Sequence of chain 1.A:
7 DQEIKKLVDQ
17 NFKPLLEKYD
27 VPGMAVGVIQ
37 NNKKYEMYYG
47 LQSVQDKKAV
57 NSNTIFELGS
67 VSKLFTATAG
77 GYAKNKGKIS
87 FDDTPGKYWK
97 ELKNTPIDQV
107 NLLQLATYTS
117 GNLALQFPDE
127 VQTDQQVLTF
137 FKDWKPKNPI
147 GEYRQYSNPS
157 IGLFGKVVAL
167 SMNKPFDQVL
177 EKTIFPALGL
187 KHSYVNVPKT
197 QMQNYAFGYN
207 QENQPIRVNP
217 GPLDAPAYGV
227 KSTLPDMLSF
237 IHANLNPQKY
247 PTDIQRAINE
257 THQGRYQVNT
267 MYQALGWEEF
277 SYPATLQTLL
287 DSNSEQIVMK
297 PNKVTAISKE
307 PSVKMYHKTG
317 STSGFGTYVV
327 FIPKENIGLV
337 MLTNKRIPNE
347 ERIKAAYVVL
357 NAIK

This small molecule binds to this protein.
Small molecule (SMILES): O=C(Cc1cccs1)N[C@H](B(O)O)c1cccc(C(=O)O)c1

Binding-site contacts:
Ligand atom CAB contacts residue ARG342 of chain 1.A at 3.8 Å.
Ligand atom CAE contacts residue THR318 of chain 1.A at 4.1 Å.
Ligand atom OAO contacts residue SER317 of chain 1.A at 2.7 Å (h-bond).
Ligand atom CAH contacts residue GLN122 of chain 1.A at 4.0 Å.
Ligand atom CAH contacts residue SER317 of chain 1.A at 3.7 Å.
Ligand atom CAN contacts residue VAL294 of chain 1.A at 4.1 Å (hydrophobic).
Ligand atom CAU contacts residue ARG342 of chain 1.A at 3.6 Å.
Ligand atom CAM contacts residue TYR152 of chain 1.A at 4.0 Å (hydrophobic).
Ligand atom OAT contacts residue TYR152 of chain 1.A at 2.6 Å (h-bond).
Ligand atom OAT contacts residue LYS314 of chain 1.A at 3.8 Å.
Ligand atom CAE contacts residue SER317 of chain 1.A at 3.8 Å.
Ligand atom OAT contacts residue SER66 of chain 1.A at 2.3 Å (h-bond).
Ligand atom CAM contacts residue LEU121 of chain 1.A at 3.8 Å (hydrophobic).
Ligand atom CAB contacts residue SER319 of chain 1.A at 4.0 Å.
Ligand atom CAN contacts residue LEU121 of chain 1.A at 3.8 Å (hydrophobic).
Ligand atom CAL contacts residue SER66 of chain 1.A at 3.7 Å.
Ligand atom B contacts residue SER66 of chain 1.A at 1.5 Å.
Ligand atom OAI contacts residue ASN154 of chain 1.A at 2.8 Å (h-bond).
Ligand atom CAG contacts residue SER317 of chain 1.A at 3.4 Å.
Ligand atom CAQ contacts residue SER317 of chain 1.A at 4.1 Å.
Ligand atom OAV contacts residue ARG342 of chain 1.A at 4.0 Å.
Ligand atom CAH contacts residue ASN154 of chain 1.A at 3.8 Å.
Ligand atom CAU contacts residue SER317 of chain 1.A at 4.0 Å.
Ligand atom OAW contacts residue ARG342 of chain 1.A at 2.8 Å (salt-bridge).
Ligand atom B contacts residue TYR152 of chain 1.A at 3.5 Å.
Ligand atom CAK contacts residue SER317 of chain 1.A at 4.1 Å.
Ligand atom CAC contacts residue SER319 of chain 1.A at 3.7 Å.
Ligand atom CAB contacts residue THR318 of chain 1.A at 4.2 Å.
Ligand atom CAK contacts residue SER66 of chain 1.A at 2.5 Å.
Ligand atom OAV contacts residue ASN345 of chain 1.A at 3.2 Å (h-bond).
Ligand atom CAU contacts residue ASN345 of chain 1.A at 4.2 Å.
Ligand atom CAG contacts residue TYR224 of chain 1.A at 3.9 Å (hydrophobic).
Ligand atom NAJ contacts residue SER317 of chain 1.A at 3.0 Å (h-bond).
Ligand atom OAI contacts residue GLN122 of chain 1.A at 2.8 Å (h-bond).
Ligand atom NAJ contacts residue SER66 of chain 1.A at 3.2 Å (h-bond).
Ligand atom OAO contacts residue GLY316 of chain 1.A at 3.2 Å.
Ligand atom OAO contacts residue SER66 of chain 1.A at 2.4 Å (h-bond).
Ligand atom SAD contacts residue THR318 of chain 1.A at 3.8 Å.
Ligand atom OAW contacts residue SER317 of chain 1.A at 3.0 Å (h-bond).
Ligand atom SAD contacts residue SER317 of chain 1.A at 3.4 Å (h-bond).